Sequence of chain 1.C:
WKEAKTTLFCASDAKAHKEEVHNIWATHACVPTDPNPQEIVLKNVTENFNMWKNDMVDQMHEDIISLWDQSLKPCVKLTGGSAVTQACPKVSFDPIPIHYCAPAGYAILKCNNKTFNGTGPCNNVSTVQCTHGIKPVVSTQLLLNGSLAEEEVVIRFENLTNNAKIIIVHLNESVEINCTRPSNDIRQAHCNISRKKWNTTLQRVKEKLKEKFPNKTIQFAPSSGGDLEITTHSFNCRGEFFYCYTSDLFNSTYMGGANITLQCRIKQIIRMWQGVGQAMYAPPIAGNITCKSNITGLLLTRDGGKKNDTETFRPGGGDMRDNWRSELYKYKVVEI

Binding-site contacts:
Ligand atom O5 contacts residue THR120 of chain 1.C at 3.8 Å.
Ligand atom C7 contacts residue PHE158 of chain 1.C at 4.2 Å (hydrophobic).
Ligand atom C5 contacts residue THR120 of chain 1.C at 3.9 Å.
Ligand atom C6 contacts residue PRO122 of chain 1.C at 4.0 Å (hydrophobic).
Ligand atom C3 contacts residue ASN118 of chain 1.C at 3.8 Å.
Ligand atom C8 contacts residue GLU159 of chain 1.C at 4.3 Å.
Ligand atom C8 contacts residue PHE158 of chain 1.C at 3.4 Å (hydrophobic).
Ligand atom C2 contacts residue ASN118 of chain 1.C at 2.4 Å.
Ligand atom C5 contacts residue ASN118 of chain 1.C at 3.7 Å.
Ligand atom O4 contacts residue PRO122 of chain 1.C at 4.5 Å.
Ligand atom C5 contacts residue GLY121 of chain 1.C at 4.5 Å.
Ligand atom C1 contacts residue THR120 of chain 1.C at 3.1 Å.
Ligand atom C7 contacts residue ASN118 of chain 1.C at 3.9 Å.
Ligand atom C3 contacts residue THR120 of chain 1.C at 4.0 Å.
Ligand atom C4 contacts residue ASN118 of chain 1.C at 4.2 Å.
Ligand atom C5 contacts residue PRO122 of chain 1.C at 4.2 Å (hydrophobic).
Ligand atom N2 contacts residue THR120 of chain 1.C at 3.7 Å.
Ligand atom N2 contacts residue ASN118 of chain 1.C at 2.9 Å (h-bond).
Ligand atom C1 contacts residue ASN118 of chain 1.C at 1.4 Å.
Ligand atom C7 contacts residue THR120 of chain 1.C at 4.3 Å.
Ligand atom O7 contacts residue PHE158 of chain 1.C at 4.5 Å.
Ligand atom C2 contacts residue THR120 of chain 1.C at 3.8 Å.
Ligand atom O5 contacts residue ASN118 of chain 1.C at 2.4 Å (h-bond).
Ligand atom C8 contacts residue THR120 of chain 1.C at 4.0 Å.

A small-molecule ligand and the protein it binds are described below.
Small molecule (SMILES): CC(=O)N[C@@H]1[C@@H](O)[C@H](O)[C@@H](CO)O[C@H]1O